Sequence of chain 1.A:
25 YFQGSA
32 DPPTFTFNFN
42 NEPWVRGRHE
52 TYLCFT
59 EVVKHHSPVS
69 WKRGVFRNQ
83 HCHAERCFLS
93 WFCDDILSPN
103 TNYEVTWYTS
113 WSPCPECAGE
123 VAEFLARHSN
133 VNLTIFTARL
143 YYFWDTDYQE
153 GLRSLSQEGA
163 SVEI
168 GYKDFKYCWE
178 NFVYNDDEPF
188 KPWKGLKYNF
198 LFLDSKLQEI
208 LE

Binding-site contacts:
Ligand atom O4 contacts residue TYR169 of chain 1.A at 3.4 Å.
Ligand atom C5' contacts residue PRO189 of chain 1.A at 3.8 Å (hydrophobic).
Ligand atom C4' contacts residue LYS194 of chain 1.A at 3.9 Å.
Ligand atom P contacts residue TYR195 of chain 1.A at 3.5 Å.
Ligand atom O3' contacts residue PRO189 of chain 1.A at 3.7 Å.
Ligand atom C5' contacts residue TRP190 of chain 1.A at 3.3 Å (hydrophobic).
Ligand atom C3' contacts residue PRO189 of chain 1.A at 4.0 Å (hydrophobic).
Ligand atom C2 contacts residue LYS194 of chain 1.A at 3.8 Å.
Ligand atom O4' contacts residue PRO189 of chain 1.A at 3.4 Å.
Ligand atom OP2 contacts residue LYS191 of chain 1.A at 3.7 Å.
Ligand atom C2' contacts residue PRO189 of chain 1.A at 3.3 Å (hydrophobic).
Ligand atom OP2 contacts residue GLY192 of chain 1.A at 2.7 Å (h-bond).
Ligand atom C1' contacts residue LYS194 of chain 1.A at 3.9 Å.
Ligand atom C5' contacts residue TYR195 of chain 1.A at 3.8 Å (hydrophobic).
Ligand atom OP1 contacts residue LYS194 of chain 1.A at 3.1 Å (salt-bridge).
Ligand atom OP1 contacts residue LEU193 of chain 1.A at 3.5 Å (h-bond).
Ligand atom O2 contacts residue TYR169 of chain 1.A at 3.5 Å.
Ligand atom P contacts residue LYS194 of chain 1.A at 3.8 Å.
Ligand atom OP1 contacts residue TYR195 of chain 1.A at 2.9 Å (h-bond).
Ligand atom C5 contacts residue TYR169 of chain 1.A at 3.6 Å (hydrophobic).
Ligand atom C7 contacts residue TYR169 of chain 1.A at 3.8 Å (hydrophobic).
Ligand atom P contacts residue GLY192 of chain 1.A at 3.5 Å.
Ligand atom O4' contacts residue LYS194 of chain 1.A at 3.2 Å.
Ligand atom N1 contacts residue TYR169 of chain 1.A at 3.8 Å.
Ligand atom C4 contacts residue LYS188 of chain 1.A at 3.9 Å.
Ligand atom OP1 contacts residue GLY192 of chain 1.A at 3.1 Å.
Ligand atom C5' contacts residue LYS194 of chain 1.A at 3.7 Å.
Ligand atom N3 contacts residue TYR169 of chain 1.A at 3.3 Å.
Ligand atom C6 contacts residue TYR169 of chain 1.A at 3.7 Å (hydrophobic).
Ligand atom OP2 contacts residue LYS191 of chain 1.A at 3.9 Å.
Ligand atom O2 contacts residue LYS194 of chain 1.A at 3.8 Å.
Ligand atom OP1 contacts residue TYR195 of chain 1.A at 2.7 Å (h-bond).
Ligand atom C4 contacts residue TYR169 of chain 1.A at 3.5 Å (hydrophobic).
Ligand atom O3' contacts residue TYR195 of chain 1.A at 3.1 Å (h-bond).
Ligand atom O2 contacts residue LYS194 of chain 1.A at 3.0 Å (salt-bridge).
Ligand atom O3' contacts residue LYS194 of chain 1.A at 3.3 Å (salt-bridge).
Ligand atom C4' contacts residue TRP190 of chain 1.A at 3.4 Å (hydrophobic).
Ligand atom C8 contacts residue TYR195 of chain 1.A at 3.7 Å (hydrophobic).
Ligand atom O3' contacts residue LEU193 of chain 1.A at 3.8 Å.
Ligand atom C2 contacts residue TYR169 of chain 1.A at 3.5 Å (hydrophobic).

A protein and the small-molecule ligand that binds it are described below.
Small molecule (SMILES): Cc1cn([C@H]2C[C@H](O[P](=O)(O)OC[C@H]3O[C@@H](n4cc(C)c(=O)[nH]c4=O)C[C@@H]3O[P](=O)(O)OC[C@H]3O[C@@H](n4ccc(N)nc4=O)C[C@@H]3O[P](=O)(O)OC[C@H]3O[C@@H](n4cnc5c(N)ncnc54)C[C@@H]3O[P](=O)(O)OC[C@H]3O[C@@H](n4cnc5c(N)ncnc54)C[C@@H]3O[P](=O)(O)OC[C@H]3O[C@@H](n4cc(C)c(=O)[nH]c4=O)C[C@@H]3O)[C@@H](CO[P](=O)(O)O[C@H]3C[C@H](n4cc(C)c(=O)[nH]c4=O)O[C@@H]3CO[P](=O)(O)O[C@H]3C[C@H](n4cc(C)c(=O)[nH]c4=O)O[C@@H]3CO[P](=O)(O)O[C@H]3C[C@H](n4cnc5c(N)ncnc54)O[C@@H]3CO)O2)c(=O)[nH]c1=O